Sequence of chain 1.A:
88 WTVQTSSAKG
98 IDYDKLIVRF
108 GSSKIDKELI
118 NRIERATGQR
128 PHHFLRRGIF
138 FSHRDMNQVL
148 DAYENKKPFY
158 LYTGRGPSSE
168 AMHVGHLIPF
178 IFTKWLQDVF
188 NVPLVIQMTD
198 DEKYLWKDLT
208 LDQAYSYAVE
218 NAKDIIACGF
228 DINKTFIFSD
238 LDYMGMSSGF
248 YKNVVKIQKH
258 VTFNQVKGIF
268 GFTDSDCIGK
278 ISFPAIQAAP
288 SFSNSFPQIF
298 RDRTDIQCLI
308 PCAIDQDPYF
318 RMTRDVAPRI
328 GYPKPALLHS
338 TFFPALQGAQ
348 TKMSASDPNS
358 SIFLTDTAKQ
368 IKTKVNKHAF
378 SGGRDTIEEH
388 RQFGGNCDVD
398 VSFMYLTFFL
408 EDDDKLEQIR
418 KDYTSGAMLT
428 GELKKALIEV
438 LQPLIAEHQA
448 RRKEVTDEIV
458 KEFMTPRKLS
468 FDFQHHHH

The small molecule below binds the protein below.
Small molecule (SMILES): Nc1ncnc2c1ncn2[C@@H]1O[C@H](CO[P](=O)(O)OC(=O)[C@@H](N)Cc2c[nH]c3ccccc23)[C@@H](O)[C@H]1O

Binding-site contacts:
Ligand atom N3 contacts residue GLY172 of chain 1.A at 3.3 Å (h-bond).
Ligand atom CD1 contacts residue GLN194 of chain 1.A at 3.3 Å.
Ligand atom NH3 contacts residue GLN284 of chain 1.A at 2.8 Å (h-bond).
Ligand atom NE1 contacts residue GLN194 of chain 1.A at 3.1 Å (h-bond).
Ligand atom CZ2 contacts residue TYR159 of chain 1.A at 3.5 Å (hydrophobic).
Ligand atom CE3 contacts residue GLY161 of chain 1.A at 3.3 Å.
Ligand atom NE1 contacts residue GLN284 of chain 1.A at 3.4 Å.
Ligand atom C6 contacts residue PHE340 of chain 1.A at 3.5 Å (hydrophobic).
Ligand atom CZ3 contacts residue GLY161 of chain 1.A at 3.5 Å.
Ligand atom N1 contacts residue PHE340 of chain 1.A at 2.9 Å (h-bond).
Ligand atom C2 contacts residue GLY172 of chain 1.A at 3.3 Å.
Ligand atom C contacts residue GLY163 of chain 1.A at 3.5 Å.
Ligand atom NE1 contacts residue TYR159 of chain 1.A at 2.9 Å (h-bond).
Ligand atom O3' contacts residue PRO176 of chain 1.A at 3.4 Å.
Ligand atom C1' contacts residue PRO176 of chain 1.A at 3.2 Å (hydrophobic).
Ligand atom O4' contacts residue PRO176 of chain 1.A at 3.5 Å.
Ligand atom O contacts residue GLU199 of chain 1.A at 3.4 Å (salt-bridge).
Ligand atom CE2 contacts residue GLY161 of chain 1.A at 3.4 Å.
Ligand atom CH2 contacts residue THR160 of chain 1.A at 3.5 Å.
Ligand atom N6 contacts residue LYS349 of chain 1.A at 3.3 Å.
Ligand atom O2' contacts residue ALA310 of chain 1.A at 2.7 Å (h-bond).
Ligand atom C5' contacts residue GLY161 of chain 1.A at 3.5 Å.
Ligand atom CD2 contacts residue GLY161 of chain 1.A at 3.4 Å.
Ligand atom O1P contacts residue ARG162 of chain 1.A at 2.9 Å (salt-bridge).
Ligand atom O3' contacts residue GLY161 of chain 1.A at 3.3 Å (h-bond).
Ligand atom CZ2 contacts residue GLY161 of chain 1.A at 3.4 Å.
Ligand atom CZ2 contacts residue PHE317 of chain 1.A at 3.5 Å (hydrophobic).
Ligand atom NH3 contacts residue GLN313 of chain 1.A at 2.8 Å (h-bond).
Ligand atom C3' contacts residue GLY161 of chain 1.A at 3.4 Å.
Ligand atom CH2 contacts residue GLY161 of chain 1.A at 3.5 Å.
Ligand atom CZ3 contacts residue CYS309 of chain 1.A at 3.5 Å (hydrophobic).
Ligand atom N6 contacts residue PHE340 of chain 1.A at 3.2 Å (h-bond).
Ligand atom CE2 contacts residue TYR159 of chain 1.A at 3.5 Å (hydrophobic).
Ligand atom N7 contacts residue LYS349 of chain 1.A at 3.0 Å.
Ligand atom C4' contacts residue GLY161 of chain 1.A at 3.3 Å.
Ligand atom CD1 contacts residue GLN284 of chain 1.A at 3.3 Å.
Ligand atom CA contacts residue GLN313 of chain 1.A at 3.3 Å.
Ligand atom O3' contacts residue THR160 of chain 1.A at 3.5 Å (h-bond).
Ligand atom OPP contacts residue GLY163 of chain 1.A at 2.7 Å (h-bond).
Ligand atom N3 contacts residue PRO176 of chain 1.A at 3.3 Å.